Binding-site contacts:
Ligand atom C02 contacts residue ALA81 of chain 1.A at 3.3 Å (hydrophobic).
Ligand atom C03 contacts residue LEU101 of chain 1.A at 3.8 Å (hydrophobic).
Ligand atom C02 contacts residue LEU97 of chain 1.A at 4.3 Å (hydrophobic).
Ligand atom O09 contacts residue MET37 of chain 1.A at 3.4 Å (h-bond).
Ligand atom C04 contacts residue LEU100 of chain 1.A at 3.7 Å (hydrophobic).
Ligand atom C12 contacts residue LYS59 of chain 1.A at 3.7 Å.
Ligand atom C15 contacts residue VAL79 of chain 1.A at 4.2 Å (hydrophobic).
Ligand atom O01 contacts residue ALA81 of chain 1.A at 2.8 Å (h-bond).
Ligand atom CL1 contacts residue THR104 of chain 1.A at 4.1 Å.
Ligand atom C05 contacts residue ALA81 of chain 1.A at 4.1 Å (hydrophobic).
Ligand atom C05 contacts residue THR104 of chain 1.A at 3.8 Å.
Ligand atom C07 contacts residue MET37 of chain 1.A at 4.3 Å (hydrophobic).
Ligand atom O01 contacts residue LEU97 of chain 1.A at 3.2 Å.
Ligand atom C08 contacts residue MET37 of chain 1.A at 3.9 Å (hydrophobic).
Ligand atom C15 contacts residue THR104 of chain 1.A at 3.8 Å.
Ligand atom C11 contacts residue LYS59 of chain 1.A at 3.3 Å.
Ligand atom C16 contacts residue LEU62 of chain 1.A at 4.0 Å (hydrophobic).
Ligand atom CL1 contacts residue LEU151 of chain 1.A at 3.9 Å.
Ligand atom C03 contacts residue LEU97 of chain 1.A at 3.9 Å (hydrophobic).
Ligand atom C16 contacts residue THR104 of chain 1.A at 4.1 Å.
Ligand atom C07 contacts residue ALA81 of chain 1.A at 4.1 Å (hydrophobic).
Ligand atom CL1 contacts residue GLN108 of chain 1.A at 3.2 Å.
Ligand atom C12 contacts residue LEU62 of chain 1.A at 3.7 Å (hydrophobic).
Ligand atom C10 contacts residue THR104 of chain 1.A at 4.2 Å.
Ligand atom C11 contacts residue LEU62 of chain 1.A at 4.0 Å (hydrophobic).
Ligand atom C04 contacts residue THR104 of chain 1.A at 3.6 Å.
Ligand atom C04 contacts residue LEU101 of chain 1.A at 3.7 Å (hydrophobic).
Ligand atom O01 contacts residue M2K1 of chain 1.C at 3.9 Å.
Ligand atom CL1 contacts residue LEU62 of chain 1.A at 3.7 Å.
Ligand atom C05 contacts residue LEU101 of chain 1.A at 3.8 Å (hydrophobic).
Ligand atom C16 contacts residue VAL79 of chain 1.A at 4.1 Å (hydrophobic).
Ligand atom C15 contacts residue LEU62 of chain 1.A at 3.5 Å (hydrophobic).
Ligand atom C13 contacts residue LEU62 of chain 1.A at 3.4 Å (hydrophobic).
Ligand atom C12 contacts residue THR104 of chain 1.A at 3.6 Å.
Ligand atom O09 contacts residue TRP233 of chain 1.A at 4.3 Å.
Ligand atom C03 contacts residue LEU100 of chain 1.A at 3.9 Å (hydrophobic).
Ligand atom C11 contacts residue THR104 of chain 1.A at 4.0 Å.
Ligand atom N06 contacts residue ALA81 of chain 1.A at 4.2 Å.
Ligand atom C13 contacts residue THR104 of chain 1.A at 3.5 Å.
Ligand atom C15 contacts residue ILE153 of chain 1.A at 3.6 Å (hydrophobic).

Sequence of chain 1.A:
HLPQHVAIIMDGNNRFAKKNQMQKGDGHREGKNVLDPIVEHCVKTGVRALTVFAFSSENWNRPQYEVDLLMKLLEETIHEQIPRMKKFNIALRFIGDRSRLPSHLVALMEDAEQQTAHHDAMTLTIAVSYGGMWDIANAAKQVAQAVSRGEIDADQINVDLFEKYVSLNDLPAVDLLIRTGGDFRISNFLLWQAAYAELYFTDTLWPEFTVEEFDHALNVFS

The small molecule below binds the protein below.
Small molecule (SMILES): O=C(c1ccc(Cl)cc1)N1CCC[C@H](O)C1